Binding-site contacts:
Ligand atom C14 contacts residue LEU22 of chain 1.D at 3.2 Å (hydrophobic).
Ligand atom O16 contacts residue TYR142 of chain 1.D at 2.7 Å (h-bond).
Ligand atom N9 contacts residue ZEA1 of chain 1.O at 3.8 Å.
Ligand atom C5 contacts residue GLU69 of chain 1.D at 3.6 Å.
Ligand atom O16 contacts residue PHE26 of chain 1.D at 4.0 Å.
Ligand atom C4 contacts residue THR139 of chain 1.D at 3.5 Å.
Ligand atom C12 contacts residue LEU83 of chain 1.D at 3.9 Å (hydrophobic).
Ligand atom C13 contacts residue TYR142 of chain 1.D at 4.1 Å (hydrophobic).
Ligand atom C6 contacts residue ZEA1 of chain 1.O at 3.4 Å.
Ligand atom C14 contacts residue TYR142 of chain 1.D at 3.9 Å (hydrophobic).
Ligand atom N7 contacts residue THR100 of chain 1.D at 3.9 Å.
Ligand atom C12 contacts residue TYR142 of chain 1.D at 4.1 Å (hydrophobic).
Ligand atom C2 contacts residue TYR142 of chain 1.D at 3.8 Å (hydrophobic).
Ligand atom O16 contacts residue LEU22 of chain 1.D at 2.6 Å (h-bond).
Ligand atom C6 contacts residue GLU69 of chain 1.D at 3.8 Å.
Ligand atom C8 contacts residue GLN67 of chain 1.D at 3.8 Å.
Ligand atom C13 contacts residue LEU83 of chain 1.D at 3.8 Å (hydrophobic).
Ligand atom N1 contacts residue ZEA1 of chain 1.O at 3.6 Å.
Ligand atom C11 contacts residue ZEA1 of chain 1.O at 4.0 Å.
Ligand atom N10 contacts residue GLU69 of chain 1.D at 2.8 Å (salt-bridge).
Ligand atom N3 contacts residue THR139 of chain 1.D at 2.8 Å (h-bond).
Ligand atom C2 contacts residue THR139 of chain 1.D at 3.9 Å.
Ligand atom C5 contacts residue ZEA1 of chain 1.O at 3.7 Å.
Ligand atom N9 contacts residue THR100 of chain 1.D at 4.1 Å.
Ligand atom C14 contacts residue LEU83 of chain 1.D at 4.0 Å (hydrophobic).
Ligand atom N7 contacts residue THR139 of chain 1.D at 3.6 Å (h-bond).
Ligand atom C11 contacts residue PHE56 of chain 1.D at 3.6 Å (hydrophobic).
Ligand atom C2 contacts residue ZEA1 of chain 1.O at 3.8 Å.
Ligand atom C8 contacts residue GLU69 of chain 1.D at 3.5 Å.
Ligand atom C8 contacts residue TYR90 of chain 1.D at 4.1 Å (hydrophobic).
Ligand atom N9 contacts residue GLU69 of chain 1.D at 2.6 Å (salt-bridge).
Ligand atom C11 contacts residue GLU69 of chain 1.D at 3.5 Å.
Ligand atom C8 contacts residue TYR98 of chain 1.D at 3.9 Å (hydrophobic).
Ligand atom N9 contacts residue GLN67 of chain 1.D at 3.6 Å.
Ligand atom C2 contacts residue PHE102 of chain 1.D at 4.1 Å (hydrophobic).
Ligand atom N10 contacts residue ZEA1 of chain 1.O at 3.6 Å.
Ligand atom C4 contacts residue ZEA1 of chain 1.O at 4.1 Å.
Ligand atom C8 contacts residue THR100 of chain 1.D at 3.8 Å.
Ligand atom N1 contacts residue TYR142 of chain 1.D at 3.9 Å.
Ligand atom C15 contacts residue PHE26 of chain 1.D at 3.7 Å (hydrophobic).

Sequence of chain 1.D:
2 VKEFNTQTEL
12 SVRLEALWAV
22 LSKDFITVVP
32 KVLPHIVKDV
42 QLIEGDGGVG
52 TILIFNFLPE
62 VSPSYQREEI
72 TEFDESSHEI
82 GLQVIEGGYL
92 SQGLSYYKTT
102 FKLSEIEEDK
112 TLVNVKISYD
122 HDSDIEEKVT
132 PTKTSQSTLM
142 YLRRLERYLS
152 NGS

The small molecule below binds the protein below.
Small molecule (SMILES): C/C(=C\CNc1ncnc2[nH]cnc12)CO